Binding-site contacts:
Ligand atom O5 contacts residue GLU123 of chain 1.G at 4.3 Å.
Ligand atom O6 contacts residue ARG63 of chain 1.G at 4.2 Å.
Ligand atom C6 contacts residue PHE67 of chain 1.G at 4.1 Å (hydrophobic).
Ligand atom O5 contacts residue PHE67 of chain 1.G at 3.2 Å.
Ligand atom O1 contacts residue PHE67 of chain 1.G at 4.4 Å.
Ligand atom C1 contacts residue GLU123 of chain 1.G at 4.3 Å.
Ligand atom O1 contacts residue GLU123 of chain 1.G at 3.4 Å (salt-bridge).
Ligand atom O4 contacts residue PHE67 of chain 1.G at 4.0 Å.
Ligand atom C3 contacts residue PHE67 of chain 1.G at 4.3 Å (hydrophobic).
Ligand atom C4 contacts residue PHE67 of chain 1.G at 4.3 Å (hydrophobic).
Ligand atom O6 contacts residue ASP64 of chain 1.G at 4.2 Å.
Ligand atom O2 contacts residue GLU123 of chain 1.G at 3.6 Å (salt-bridge).
Ligand atom C1 contacts residue PHE67 of chain 1.G at 4.4 Å (hydrophobic).
Ligand atom O4 contacts residue ASP64 of chain 1.G at 2.6 Å (salt-bridge).
Ligand atom O2 contacts residue PHE67 of chain 1.G at 4.4 Å.
Ligand atom C5 contacts residue PHE67 of chain 1.G at 3.6 Å (hydrophobic).
Ligand atom C6 contacts residue ARG63 of chain 1.G at 3.5 Å.
Ligand atom C6 contacts residue ASP64 of chain 1.G at 4.3 Å.
Ligand atom C4 contacts residue ASP64 of chain 1.G at 3.6 Å.
Ligand atom C5 contacts residue ASP64 of chain 1.G at 4.3 Å.

This protein binds this small molecule.
Small molecule (SMILES): OC[C@H]1O[C@H](O)[C@H](O)[C@@H](O)[C@@H]1O

Sequence of chain 1.G:
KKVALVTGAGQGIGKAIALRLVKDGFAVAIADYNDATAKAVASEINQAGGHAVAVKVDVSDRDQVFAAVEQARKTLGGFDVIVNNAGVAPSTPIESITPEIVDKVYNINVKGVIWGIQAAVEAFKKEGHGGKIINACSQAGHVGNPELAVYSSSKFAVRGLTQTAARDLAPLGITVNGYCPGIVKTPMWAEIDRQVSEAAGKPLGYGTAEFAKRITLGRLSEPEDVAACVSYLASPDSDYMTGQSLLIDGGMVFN